A small-molecule ligand and the protein it binds are described below.
Small molecule (SMILES): CC(=O)N[C@@H]1[C@@H](O)[C@H](O)[C@@H](CO)O[C@H]1O

Sequence of chain 1.A:
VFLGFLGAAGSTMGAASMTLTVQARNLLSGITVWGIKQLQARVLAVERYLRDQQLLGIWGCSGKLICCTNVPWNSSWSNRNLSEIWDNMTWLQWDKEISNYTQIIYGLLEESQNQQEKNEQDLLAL

Binding-site contacts:
Ligand atom C5 contacts residue ASN126 of chain 1.A at 3.6 Å.
Ligand atom C8 contacts residue ASN126 of chain 1.A at 4.5 Å.
Ligand atom N2 contacts residue ASN126 of chain 1.A at 2.9 Å (h-bond).
Ligand atom O5 contacts residue ASN126 of chain 1.A at 2.4 Å (h-bond).
Ligand atom C1 contacts residue ASN126 of chain 1.A at 1.4 Å.
Ligand atom C2 contacts residue ASN126 of chain 1.A at 2.5 Å.
Ligand atom C8 contacts residue GLU123 of chain 1.A at 3.5 Å.
Ligand atom C3 contacts residue ASN126 of chain 1.A at 3.8 Å.
Ligand atom O7 contacts residue TYR127 of chain 1.A at 4.3 Å.
Ligand atom C4 contacts residue ASN126 of chain 1.A at 4.2 Å.
Ligand atom C7 contacts residue ASN126 of chain 1.A at 4.0 Å.